This small molecule binds to this protein.
Small molecule (SMILES): CC(=O)N[C@@H]1[C@@H](O)[C@H](O)[C@@H](CO)O[C@H]1O

Sequence of chain 1.A:
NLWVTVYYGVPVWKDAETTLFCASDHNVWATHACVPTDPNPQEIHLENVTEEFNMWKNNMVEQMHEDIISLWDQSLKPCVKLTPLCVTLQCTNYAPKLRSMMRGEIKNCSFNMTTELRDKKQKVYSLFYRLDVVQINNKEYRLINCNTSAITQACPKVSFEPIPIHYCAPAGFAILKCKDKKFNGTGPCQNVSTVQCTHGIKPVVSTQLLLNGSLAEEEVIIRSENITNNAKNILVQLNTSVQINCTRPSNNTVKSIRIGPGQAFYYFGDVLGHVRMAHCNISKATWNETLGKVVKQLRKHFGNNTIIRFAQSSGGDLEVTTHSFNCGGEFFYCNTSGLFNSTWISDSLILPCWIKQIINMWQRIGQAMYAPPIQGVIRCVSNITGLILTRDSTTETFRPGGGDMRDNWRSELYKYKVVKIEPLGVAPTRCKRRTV

Binding-site contacts:
Ligand atom C1 contacts residue VAL414 of chain 1.A at 4.3 Å (hydrophobic).
Ligand atom C8 contacts residue SER381 of chain 1.A at 4.5 Å.
Ligand atom C8 contacts residue ILE302 of chain 1.A at 4.0 Å (hydrophobic).
Ligand atom O5 contacts residue GLN263 of chain 1.A at 4.3 Å.
Ligand atom O5 contacts residue ASN265 of chain 1.A at 2.3 Å (h-bond).
Ligand atom O5 contacts residue ARG412 of chain 1.A at 3.8 Å.
Ligand atom C3 contacts residue ASN265 of chain 1.A at 3.7 Å.
Ligand atom C7 contacts residue SER303 of chain 1.A at 4.4 Å.
Ligand atom N2 contacts residue ASN265 of chain 1.A at 2.9 Å (h-bond).
Ligand atom C2 contacts residue GLN263 of chain 1.A at 3.9 Å.
Ligand atom O7 contacts residue ASN265 of chain 1.A at 3.9 Å.
Ligand atom C8 contacts residue GLN263 of chain 1.A at 4.3 Å.
Ligand atom C8 contacts residue ASN265 of chain 1.A at 4.3 Å.
Ligand atom C2 contacts residue ASN265 of chain 1.A at 2.4 Å.
Ligand atom C1 contacts residue ARG412 of chain 1.A at 4.3 Å.
Ligand atom O7 contacts residue ASN301 of chain 1.A at 4.2 Å.
Ligand atom C5 contacts residue GLN263 of chain 1.A at 3.9 Å.
Ligand atom O5 contacts residue VAL414 of chain 1.A at 4.2 Å.
Ligand atom C4 contacts residue GLN263 of chain 1.A at 4.1 Å.
Ligand atom C1 contacts residue ASN265 of chain 1.A at 1.4 Å.
Ligand atom C7 contacts residue ASN265 of chain 1.A at 3.6 Å.
Ligand atom C1 contacts residue GLN263 of chain 1.A at 3.7 Å.
Ligand atom C8 contacts residue ASN301 of chain 1.A at 3.4 Å.
Ligand atom C7 contacts residue ASN301 of chain 1.A at 4.2 Å.
Ligand atom O3 contacts residue GLN263 of chain 1.A at 4.4 Å.
Ligand atom C8 contacts residue SER303 of chain 1.A at 3.5 Å.
Ligand atom C3 contacts residue GLN263 of chain 1.A at 3.4 Å.
Ligand atom N2 contacts residue GLN263 of chain 1.A at 4.0 Å.
Ligand atom O4 contacts residue GLN263 of chain 1.A at 4.4 Å.
Ligand atom O7 contacts residue SER381 of chain 1.A at 4.5 Å.
Ligand atom C4 contacts residue ASN265 of chain 1.A at 4.2 Å.
Ligand atom C5 contacts residue ASN265 of chain 1.A at 3.6 Å.